This small molecule binds to this protein.
Small molecule (SMILES): N[C@@H](CCCC[NH3+])C(=O)O

Sequence of chain 1.B:
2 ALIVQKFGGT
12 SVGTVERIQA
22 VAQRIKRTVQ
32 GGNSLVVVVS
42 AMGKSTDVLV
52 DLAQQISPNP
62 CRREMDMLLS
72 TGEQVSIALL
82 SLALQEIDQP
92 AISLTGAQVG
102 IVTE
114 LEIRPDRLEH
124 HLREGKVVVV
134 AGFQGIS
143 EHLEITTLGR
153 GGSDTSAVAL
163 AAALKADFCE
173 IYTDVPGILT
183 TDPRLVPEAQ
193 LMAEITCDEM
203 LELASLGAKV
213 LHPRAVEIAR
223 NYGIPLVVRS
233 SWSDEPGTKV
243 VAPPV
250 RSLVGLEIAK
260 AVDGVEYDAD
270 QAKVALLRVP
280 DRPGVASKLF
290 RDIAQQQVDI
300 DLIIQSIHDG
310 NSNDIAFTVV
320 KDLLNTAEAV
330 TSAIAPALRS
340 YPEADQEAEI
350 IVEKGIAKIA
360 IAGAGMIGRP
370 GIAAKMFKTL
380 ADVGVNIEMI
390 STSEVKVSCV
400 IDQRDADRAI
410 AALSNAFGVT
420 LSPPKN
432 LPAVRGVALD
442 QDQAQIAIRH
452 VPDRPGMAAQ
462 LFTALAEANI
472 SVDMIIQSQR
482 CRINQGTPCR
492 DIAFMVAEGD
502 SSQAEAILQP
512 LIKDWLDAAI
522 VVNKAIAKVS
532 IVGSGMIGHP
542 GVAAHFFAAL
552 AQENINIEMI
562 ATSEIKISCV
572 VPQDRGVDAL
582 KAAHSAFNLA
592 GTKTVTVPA

Binding-site contacts:
Ligand atom N contacts residue HIS540 of chain 1.B at 3.7 Å.
Ligand atom CA contacts residue HIS540 of chain 1.B at 3.3 Å.
Ligand atom CD contacts residue THR563 of chain 1.B at 3.7 Å.
Ligand atom NZ contacts residue GLU565 of chain 1.B at 3.9 Å.
Ligand atom O contacts residue ILE299 of chain 1.B at 3.2 Å (h-bond).
Ligand atom C contacts residue HIS540 of chain 1.B at 3.1 Å.
Ligand atom N contacts residue ILE299 of chain 1.B at 2.8 Å (h-bond).
Ligand atom C contacts residue ILE299 of chain 1.B at 4.1 Å (hydrophobic).
Ligand atom C contacts residue ASP298 of chain 1.B at 3.9 Å.
Ligand atom NZ contacts residue SER564 of chain 1.B at 2.9 Å (h-bond).
Ligand atom CA contacts residue MET537 of chain 1.B at 3.0 Å (hydrophobic).
Ligand atom C contacts residue VAL543 of chain 1.B at 3.9 Å (hydrophobic).
Ligand atom OXT contacts residue HIS540 of chain 1.B at 3.6 Å.
Ligand atom CD contacts residue ILE302 of chain 1.B at 4.1 Å (hydrophobic).
Ligand atom N contacts residue ASP298 of chain 1.B at 2.7 Å (salt-bridge).
Ligand atom O contacts residue PRO541 of chain 1.B at 3.5 Å.
Ligand atom OXT contacts residue GLY542 of chain 1.B at 3.5 Å (h-bond).
Ligand atom N contacts residue MET537 of chain 1.B at 2.8 Å (h-bond).
Ligand atom NZ contacts residue ILE299 of chain 1.B at 4.1 Å.
Ligand atom NZ contacts residue THR563 of chain 1.B at 3.8 Å.
Ligand atom CB contacts residue MET537 of chain 1.B at 3.8 Å (hydrophobic).
Ligand atom CD contacts residue ILE568 of chain 1.B at 3.7 Å (hydrophobic).
Ligand atom O contacts residue HIS540 of chain 1.B at 3.2 Å (h-bond).
Ligand atom CE contacts residue ILE568 of chain 1.B at 3.6 Å (hydrophobic).
Ligand atom CE contacts residue MET537 of chain 1.B at 3.6 Å (hydrophobic).
Ligand atom CE contacts residue THR563 of chain 1.B at 3.3 Å.
Ligand atom CB contacts residue ILE299 of chain 1.B at 3.9 Å (hydrophobic).
Ligand atom CE contacts residue SER564 of chain 1.B at 3.4 Å.
Ligand atom C contacts residue GLY542 of chain 1.B at 3.9 Å.
Ligand atom CG contacts residue ILE299 of chain 1.B at 3.1 Å (hydrophobic).
Ligand atom CA contacts residue ILE299 of chain 1.B at 3.7 Å (hydrophobic).
Ligand atom CD contacts residue ASP300 of chain 1.B at 3.7 Å.
Ligand atom NZ contacts residue ASP300 of chain 1.B at 2.8 Å (salt-bridge).
Ligand atom O contacts residue GLY542 of chain 1.B at 3.7 Å.
Ligand atom CE contacts residue ASP300 of chain 1.B at 3.7 Å.
Ligand atom OXT contacts residue ALA544 of chain 1.B at 3.0 Å (h-bond).
Ligand atom CG contacts residue ASP300 of chain 1.B at 3.9 Å.
Ligand atom OXT contacts residue VAL543 of chain 1.B at 3.0 Å (h-bond).
Ligand atom O contacts residue ASP298 of chain 1.B at 3.3 Å (salt-bridge).
Ligand atom CA contacts residue ASP298 of chain 1.B at 3.7 Å.